Binding-site contacts:
Ligand atom O contacts residue VAL176 of chain 1.B at 3.4 Å.
Ligand atom OH contacts residue GLU180 of chain 1.B at 3.3 Å.
Ligand atom CB contacts residue ARG60 of chain 1.B at 3.2 Å.
Ligand atom O contacts residue LYS49 of chain 1.B at 3.7 Å.
Ligand atom O3P contacts residue LYS49 of chain 1.B at 2.7 Å (salt-bridge).
Ligand atom NH1 contacts residue GLU180 of chain 1.B at 2.8 Å (salt-bridge).
Ligand atom O contacts residue LEU172 of chain 1.B at 3.5 Å.
Ligand atom O2P contacts residue ARG127 of chain 1.B at 2.9 Å (salt-bridge).
Ligand atom NE contacts residue ARG60 of chain 1.B at 3.7 Å.
Ligand atom CD contacts residue GLU180 of chain 1.B at 3.4 Å.
Ligand atom CD1 contacts residue ILE217 of chain 1.B at 3.6 Å (hydrophobic).
Ligand atom N contacts residue LEU172 of chain 1.B at 3.4 Å.
Ligand atom O contacts residue ASN224 of chain 1.B at 2.8 Å (h-bond).
Ligand atom NH1 contacts residue ARG60 of chain 1.B at 3.4 Å (salt-bridge).
Ligand atom O1P contacts residue ARG56 of chain 1.B at 2.9 Å (salt-bridge).
Ligand atom CB contacts residue ASN173 of chain 1.B at 3.1 Å.
Ligand atom CA contacts residue ASN173 of chain 1.B at 3.3 Å.
Ligand atom NH1 contacts residue GLU131 of chain 1.B at 3.6 Å.
Ligand atom NH1 contacts residue ARG56 of chain 1.B at 3.6 Å.
Ligand atom CB contacts residue ASN173 of chain 1.B at 3.5 Å.
Ligand atom O1P contacts residue ARG127 of chain 1.B at 2.9 Å (salt-bridge).
Ligand atom C contacts residue LEU172 of chain 1.B at 3.6 Å (hydrophobic).
Ligand atom CZ contacts residue GLU180 of chain 1.B at 3.7 Å.
Ligand atom O contacts residue LEU227 of chain 1.B at 3.4 Å.
Ligand atom CD contacts residue ARG60 of chain 1.B at 3.4 Å.
Ligand atom C contacts residue ASN224 of chain 1.B at 3.6 Å.
Ligand atom CA contacts residue ASN224 of chain 1.B at 3.4 Å.
Ligand atom CB contacts residue TRP228 of chain 1.B at 3.5 Å (hydrophobic).
Ligand atom CB contacts residue ASN224 of chain 1.B at 3.3 Å.
Ligand atom CE1 contacts residue TYR179 of chain 1.B at 3.3 Å (hydrophobic).
Ligand atom O2P contacts residue TYR128 of chain 1.B at 2.7 Å (h-bond).
Ligand atom CG contacts residue TRP228 of chain 1.B at 3.4 Å (hydrophobic).
Ligand atom CD contacts residue LEU220 of chain 1.B at 3.6 Å (hydrophobic).
Ligand atom CD1 contacts residue TRP228 of chain 1.B at 3.4 Å (hydrophobic).
Ligand atom OH contacts residue TYR179 of chain 1.B at 3.5 Å.
Ligand atom N contacts residue ASN224 of chain 1.B at 2.8 Å (h-bond).
Ligand atom N contacts residue ASN173 of chain 1.B at 2.7 Å (h-bond).
Ligand atom C contacts residue ASN173 of chain 1.B at 3.4 Å.
Ligand atom O3P contacts residue ARG56 of chain 1.B at 2.8 Å (salt-bridge).
Ligand atom CZ contacts residue TYR179 of chain 1.B at 3.4 Å (hydrophobic).

Sequence of chain 1.B:
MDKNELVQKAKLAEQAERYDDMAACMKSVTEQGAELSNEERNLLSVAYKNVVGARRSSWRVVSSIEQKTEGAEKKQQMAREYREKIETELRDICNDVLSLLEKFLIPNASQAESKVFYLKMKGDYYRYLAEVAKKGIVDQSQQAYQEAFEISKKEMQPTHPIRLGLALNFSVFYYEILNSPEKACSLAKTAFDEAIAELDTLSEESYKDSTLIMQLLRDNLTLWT

A protein and the small-molecule ligand that binds it are described below.
Small molecule (SMILES): CC(C)C[C@H](NC(=O)[C@@H](N)CCCN=C(N)N)C(=O)N[C@@H](Cc1ccc(O)cc1)C(=O)N[C@@H](CC1=NC=NC1)C(=O)N[C@@H](COP(=O)(O)O)C(=O)N[C@@H](CC(C)C)C(=O)N1CC=C[C@H]1C(=O)N[C@@H](C)CO